Sequence of chain 16.B:
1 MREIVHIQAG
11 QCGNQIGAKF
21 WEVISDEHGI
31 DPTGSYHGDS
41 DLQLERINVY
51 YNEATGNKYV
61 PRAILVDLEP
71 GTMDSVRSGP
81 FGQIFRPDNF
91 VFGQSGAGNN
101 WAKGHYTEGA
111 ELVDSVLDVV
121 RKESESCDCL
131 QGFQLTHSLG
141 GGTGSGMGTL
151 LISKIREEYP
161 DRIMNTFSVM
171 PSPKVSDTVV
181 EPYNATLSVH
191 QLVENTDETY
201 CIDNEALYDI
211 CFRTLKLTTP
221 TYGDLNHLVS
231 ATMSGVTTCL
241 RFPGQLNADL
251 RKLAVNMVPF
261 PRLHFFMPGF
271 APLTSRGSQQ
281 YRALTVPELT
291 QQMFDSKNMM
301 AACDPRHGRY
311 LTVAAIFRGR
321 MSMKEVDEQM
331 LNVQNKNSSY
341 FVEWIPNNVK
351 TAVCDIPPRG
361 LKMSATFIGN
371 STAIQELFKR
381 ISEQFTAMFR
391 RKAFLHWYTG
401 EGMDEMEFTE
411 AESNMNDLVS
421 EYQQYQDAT

This small molecule binds to this protein.
Small molecule (SMILES): CC(=O)O[C@H]1C(=O)[C@@]2(C)[C@H]([C@H](OC(=O)c3ccccc3)[C@]3(O)C[C@H](OC(=O)[C@H](O)[C@@H](NC(=O)c4ccccc4)c4ccccc4)C(C)=C1C3(C)C)[C@]1(OC(C)=O)CO[C@@H]1C[C@@H]2O

Binding-site contacts:
Ligand atom C42 contacts residue VAL23 of chain 16.B at 3.5 Å (hydrophobic).
Ligand atom C36 contacts residue HIS227 of chain 16.B at 3.3 Å.
Ligand atom C08 contacts residue HIS227 of chain 16.B at 3.3 Å.
Ligand atom C44 contacts residue LEU361 of chain 16.B at 4.0 Å (hydrophobic).
Ligand atom C30 contacts residue HIS227 of chain 16.B at 3.1 Å.
Ligand atom O06 contacts residue LEU273 of chain 16.B at 3.4 Å.
Ligand atom C07 contacts residue HIS227 of chain 16.B at 2.7 Å.
Ligand atom C44 contacts residue GLY360 of chain 16.B at 4.0 Å.
Ligand atom O06 contacts residue PRO272 of chain 16.B at 3.8 Å.
Ligand atom O13 contacts residue ARG359 of chain 16.B at 3.4 Å (salt-bridge).
Ligand atom C14 contacts residue THR274 of chain 16.B at 4.0 Å.
Ligand atom C07 contacts residue ASP224 of chain 16.B at 3.5 Å.
Ligand atom C16 contacts residue PRO272 of chain 16.B at 4.0 Å (hydrophobic).
Ligand atom C41 contacts residue VAL23 of chain 16.B at 3.2 Å (hydrophobic).
Ligand atom C06 contacts residue HIS227 of chain 16.B at 2.8 Å.
Ligand atom C06 contacts residue ASP224 of chain 16.B at 3.6 Å.
Ligand atom C41 contacts residue SER234 of chain 16.B at 3.6 Å.
Ligand atom O12 contacts residue GLY360 of chain 16.B at 3.4 Å (h-bond).
Ligand atom C14 contacts residue LEU215 of chain 16.B at 3.9 Å (hydrophobic).
Ligand atom C33 contacts residue ASP26 of chain 16.B at 3.9 Å.
Ligand atom C31 contacts residue HIS227 of chain 16.B at 3.4 Å.
Ligand atom C40 contacts residue SER234 of chain 16.B at 2.9 Å.
Ligand atom C04 contacts residue HIS227 of chain 16.B at 4.0 Å.
Ligand atom C08 contacts residue LEU228 of chain 16.B at 3.3 Å (hydrophobic).
Ligand atom O13 contacts residue PRO358 of chain 16.B at 3.5 Å.
Ligand atom C16 contacts residue THR274 of chain 16.B at 3.6 Å.
Ligand atom C05 contacts residue HIS227 of chain 16.B at 3.4 Å.
Ligand atom C09 contacts residue HIS227 of chain 16.B at 3.9 Å.
Ligand atom O14 contacts residue HIS227 of chain 16.B at 2.2 Å (h-bond).
Ligand atom O06 contacts residue LEU215 of chain 16.B at 3.6 Å.
Ligand atom C07 contacts residue LEU228 of chain 16.B at 4.0 Å (hydrophobic).
Ligand atom C15 contacts residue PRO272 of chain 16.B at 3.6 Å (hydrophobic).
Ligand atom C39 contacts residue SER234 of chain 16.B at 3.9 Å.
Ligand atom C09 contacts residue LEU228 of chain 16.B at 4.1 Å (hydrophobic).
Ligand atom O08 contacts residue ARG276 of chain 16.B at 3.6 Å.
Ligand atom O06 contacts residue THR274 of chain 16.B at 3.2 Å (h-bond).
Ligand atom O13 contacts residue GLY360 of chain 16.B at 3.6 Å (h-bond).
Ligand atom C19 contacts residue THR274 of chain 16.B at 3.3 Å.
Ligand atom C27 contacts residue GLY360 of chain 16.B at 4.0 Å.
Ligand atom O07 contacts residue THR274 of chain 16.B at 3.7 Å.